Binding-site contacts:
Ligand atom C3 contacts residue ASN204 of chain 1.B at 4.0 Å.
Ligand atom C7 contacts residue ASN204 of chain 1.B at 3.6 Å.
Ligand atom C6 contacts residue SER76 of chain 1.B at 4.1 Å.
Ligand atom C8 contacts residue GLU214 of chain 1.B at 3.0 Å.
Ligand atom C7 contacts residue GLU214 of chain 1.B at 4.5 Å.
Ligand atom C1 contacts residue ASP205 of chain 1.B at 3.8 Å.
Ligand atom C8 contacts residue TRP208 of chain 1.B at 4.5 Å (hydrophobic).
Ligand atom C6 contacts residue SER77 of chain 1.B at 4.5 Å.
Ligand atom C5 contacts residue ASP205 of chain 1.B at 4.1 Å.
Ligand atom C8 contacts residue ALA243 of chain 1.B at 3.9 Å (hydrophobic).
Ligand atom O2 contacts residue SER76 of chain 1.B at 3.8 Å.
Ligand atom O7 contacts residue TRP208 of chain 1.B at 3.4 Å.
Ligand atom C2 contacts residue ASN204 of chain 1.B at 2.5 Å.
Ligand atom O6 contacts residue SER77 of chain 1.B at 3.3 Å.
Ligand atom C3 contacts residue TRP208 of chain 1.B at 4.4 Å (hydrophobic).
Ligand atom C6 contacts residue ASP205 of chain 1.B at 3.9 Å.
Ligand atom C8 contacts residue LEU93 of chain 1.B at 3.9 Å (hydrophobic).
Ligand atom C1 contacts residue TRP208 of chain 1.B at 4.0 Å (hydrophobic).
Ligand atom C5 contacts residue ASN204 of chain 1.B at 4.0 Å.
Ligand atom O6 contacts residue GLU209 of chain 1.B at 4.0 Å.
Ligand atom N2 contacts residue ALA243 of chain 1.B at 4.5 Å.
Ligand atom O4 contacts residue TRP208 of chain 1.B at 4.2 Å.
Ligand atom C8 contacts residue GLN244 of chain 1.B at 3.7 Å.
Ligand atom O7 contacts residue ASN204 of chain 1.B at 3.9 Å.
Ligand atom C7 contacts residue GLN244 of chain 1.B at 4.5 Å.
Ligand atom C1 contacts residue ASN204 of chain 1.B at 1.5 Å.
Ligand atom C7 contacts residue TRP208 of chain 1.B at 4.2 Å (hydrophobic).
Ligand atom C7 contacts residue LEU93 of chain 1.B at 4.1 Å (hydrophobic).
Ligand atom C6 contacts residue TRP208 of chain 1.B at 3.6 Å (hydrophobic).
Ligand atom N2 contacts residue ASN204 of chain 1.B at 2.9 Å (h-bond).
Ligand atom O6 contacts residue ASP205 of chain 1.B at 3.3 Å (salt-bridge).
Ligand atom O7 contacts residue GLN244 of chain 1.B at 4.2 Å.
Ligand atom O7 contacts residue LEU93 of chain 1.B at 4.0 Å.
Ligand atom C6 contacts residue GLU209 of chain 1.B at 4.5 Å.
Ligand atom O5 contacts residue TRP208 of chain 1.B at 4.0 Å.
Ligand atom O5 contacts residue ASP205 of chain 1.B at 3.4 Å.
Ligand atom O6 contacts residue SER76 of chain 1.B at 3.8 Å.
Ligand atom O5 contacts residue ASN204 of chain 1.B at 2.6 Å (h-bond).
Ligand atom C5 contacts residue TRP208 of chain 1.B at 3.6 Å (hydrophobic).

The protein below binds the small molecule below.
Small molecule (SMILES): CC(=O)N[C@H]1[C@H](O[C@H]2[C@H](O)[C@@H](NC(C)=O)CO[C@@H]2CO)O[C@H](CO)[C@@H](O[C@@H]2O[C@H](CO)[C@@H](O)[C@H](O)[C@@H]2O)[C@@H]1O

Sequence of chain 1.B:
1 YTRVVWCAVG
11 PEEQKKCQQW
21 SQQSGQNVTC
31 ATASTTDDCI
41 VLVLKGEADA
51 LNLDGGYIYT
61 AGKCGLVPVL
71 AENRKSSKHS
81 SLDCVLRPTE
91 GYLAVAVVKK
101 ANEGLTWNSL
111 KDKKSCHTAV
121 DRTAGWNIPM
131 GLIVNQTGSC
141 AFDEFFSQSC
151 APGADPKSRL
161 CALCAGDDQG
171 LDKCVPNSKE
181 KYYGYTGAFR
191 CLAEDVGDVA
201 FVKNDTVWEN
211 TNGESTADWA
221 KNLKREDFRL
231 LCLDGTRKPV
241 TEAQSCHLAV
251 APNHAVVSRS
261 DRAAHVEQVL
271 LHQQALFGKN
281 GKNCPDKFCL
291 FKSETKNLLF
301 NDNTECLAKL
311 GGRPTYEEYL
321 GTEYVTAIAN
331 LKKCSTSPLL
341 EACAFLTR